The protein below binds the small molecule below.
Small molecule (SMILES): FC(F)(F)c1ccc(OC2CCNCC2)cc1

Sequence of chain 1.A:
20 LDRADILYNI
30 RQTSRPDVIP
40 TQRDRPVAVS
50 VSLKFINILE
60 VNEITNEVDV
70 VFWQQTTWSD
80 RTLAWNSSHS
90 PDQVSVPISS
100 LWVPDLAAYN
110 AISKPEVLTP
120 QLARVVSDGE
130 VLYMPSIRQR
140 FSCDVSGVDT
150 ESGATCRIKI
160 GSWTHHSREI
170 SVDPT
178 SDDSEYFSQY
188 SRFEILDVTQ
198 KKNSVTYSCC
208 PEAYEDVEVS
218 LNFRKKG

Sequence of chain 1.B:
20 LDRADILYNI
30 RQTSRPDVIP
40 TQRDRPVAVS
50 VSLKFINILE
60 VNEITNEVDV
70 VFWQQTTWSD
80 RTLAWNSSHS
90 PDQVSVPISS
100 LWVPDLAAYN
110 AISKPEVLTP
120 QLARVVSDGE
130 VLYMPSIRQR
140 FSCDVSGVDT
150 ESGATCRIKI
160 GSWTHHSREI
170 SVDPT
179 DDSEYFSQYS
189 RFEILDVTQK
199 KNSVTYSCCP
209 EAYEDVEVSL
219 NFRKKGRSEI

Binding-site contacts:
Ligand atom C5 contacts residue TRP72 of chain 1.B at 3.6 Å (hydrophobic).
Ligand atom O1 contacts residue TRP72 of chain 1.B at 3.9 Å.
Ligand atom C7 contacts residue VAL202 of chain 1.A at 4.1 Å (hydrophobic).
Ligand atom C11 contacts residue VAL202 of chain 1.A at 4.1 Å (hydrophobic).
Ligand atom C8 contacts residue TRP162 of chain 1.A at 3.2 Å (hydrophobic).
Ligand atom C4 contacts residue TYR108 of chain 1.A at 3.8 Å (hydrophobic).
Ligand atom C12 contacts residue TYR183 of chain 1.B at 3.7 Å (hydrophobic).
Ligand atom C8 contacts residue TYR211 of chain 1.A at 3.7 Å (hydrophobic).
Ligand atom C12 contacts residue VAL202 of chain 1.A at 4.1 Å (hydrophobic).
Ligand atom C2 contacts residue VAL202 of chain 1.A at 4.0 Å (hydrophobic).
Ligand atom C3 contacts residue TRP72 of chain 1.B at 4.1 Å (hydrophobic).
Ligand atom C9 contacts residue MET133 of chain 1.B at 3.7 Å (hydrophobic).
Ligand atom O1 contacts residue VAL202 of chain 1.A at 4.2 Å.
Ligand atom C10 contacts residue TYR204 of chain 1.A at 4.1 Å (hydrophobic).
Ligand atom C11 contacts residue TRP72 of chain 1.B at 4.1 Å (hydrophobic).
Ligand atom C6 contacts residue TYR204 of chain 1.A at 4.4 Å (hydrophobic).
Ligand atom C3 contacts residue VAL202 of chain 1.A at 4.0 Å (hydrophobic).
Ligand atom C8 contacts residue SER161 of chain 1.A at 3.6 Å.
Ligand atom C11 contacts residue THR203 of chain 1.A at 3.4 Å.
Ligand atom C7 contacts residue TYR211 of chain 1.A at 3.8 Å (hydrophobic).
Ligand atom C4 contacts residue TRP72 of chain 1.B at 3.6 Å (hydrophobic).
Ligand atom N1 contacts residue TYR211 of chain 1.A at 4.3 Å.
Ligand atom O1 contacts residue TYR204 of chain 1.A at 3.7 Å.
Ligand atom C3 contacts residue TYR108 of chain 1.A at 3.7 Å (hydrophobic).
Ligand atom C12 contacts residue THR203 of chain 1.A at 4.0 Å.
Ligand atom N1 contacts residue TRP162 of chain 1.A at 2.7 Å (h-bond).
Ligand atom C5 contacts residue VAL202 of chain 1.A at 3.9 Å (hydrophobic).
Ligand atom C9 contacts residue TRP162 of chain 1.A at 3.6 Å (hydrophobic).
Ligand atom F3 contacts residue VAL202 of chain 1.A at 4.0 Å.
Ligand atom C4 contacts residue VAL202 of chain 1.A at 3.9 Å (hydrophobic).
Ligand atom C6 contacts residue TRP72 of chain 1.B at 4.2 Å (hydrophobic).
Ligand atom F3 contacts residue LYS158 of chain 1.A at 3.4 Å.
Ligand atom C11 contacts residue TYR183 of chain 1.B at 3.7 Å (hydrophobic).
Ligand atom C10 contacts residue TRP162 of chain 1.A at 4.1 Å (hydrophobic).
Ligand atom C1 contacts residue VAL202 of chain 1.A at 4.3 Å (hydrophobic).
Ligand atom C8 contacts residue TYR108 of chain 1.A at 4.3 Å (hydrophobic).
Ligand atom C10 contacts residue MET133 of chain 1.B at 3.7 Å (hydrophobic).
Ligand atom C10 contacts residue TRP72 of chain 1.B at 3.9 Å (hydrophobic).
Ligand atom C7 contacts residue TYR108 of chain 1.A at 4.2 Å (hydrophobic).
Ligand atom F2 contacts residue VAL202 of chain 1.A at 4.2 Å.